Binding-site contacts:
Ligand atom O5 contacts residue ASN282 of chain 1.A at 2.5 Å (h-bond).
Ligand atom O7 contacts residue ASN282 of chain 1.A at 3.4 Å (h-bond).
Ligand atom C7 contacts residue GLU281 of chain 1.A at 4.4 Å.
Ligand atom C4 contacts residue ASN282 of chain 1.A at 4.4 Å.
Ligand atom C5 contacts residue ASN282 of chain 1.A at 3.8 Å.
Ligand atom O7 contacts residue ASN280 of chain 1.A at 3.8 Å.
Ligand atom C8 contacts residue ASN280 of chain 1.A at 3.4 Å.
Ligand atom C8 contacts residue ASN282 of chain 1.A at 4.5 Å.
Ligand atom C7 contacts residue ASN282 of chain 1.A at 3.4 Å.
Ligand atom C1 contacts residue ASN282 of chain 1.A at 1.5 Å.
Ligand atom C8 contacts residue GLU281 of chain 1.A at 3.5 Å.
Ligand atom C3 contacts residue ASN282 of chain 1.A at 3.9 Å.
Ligand atom C7 contacts residue ASN280 of chain 1.A at 4.0 Å.
Ligand atom C2 contacts residue ASN282 of chain 1.A at 2.5 Å.
Ligand atom N2 contacts residue ASN282 of chain 1.A at 3.0 Å (h-bond).

Sequence of chain 1.A:
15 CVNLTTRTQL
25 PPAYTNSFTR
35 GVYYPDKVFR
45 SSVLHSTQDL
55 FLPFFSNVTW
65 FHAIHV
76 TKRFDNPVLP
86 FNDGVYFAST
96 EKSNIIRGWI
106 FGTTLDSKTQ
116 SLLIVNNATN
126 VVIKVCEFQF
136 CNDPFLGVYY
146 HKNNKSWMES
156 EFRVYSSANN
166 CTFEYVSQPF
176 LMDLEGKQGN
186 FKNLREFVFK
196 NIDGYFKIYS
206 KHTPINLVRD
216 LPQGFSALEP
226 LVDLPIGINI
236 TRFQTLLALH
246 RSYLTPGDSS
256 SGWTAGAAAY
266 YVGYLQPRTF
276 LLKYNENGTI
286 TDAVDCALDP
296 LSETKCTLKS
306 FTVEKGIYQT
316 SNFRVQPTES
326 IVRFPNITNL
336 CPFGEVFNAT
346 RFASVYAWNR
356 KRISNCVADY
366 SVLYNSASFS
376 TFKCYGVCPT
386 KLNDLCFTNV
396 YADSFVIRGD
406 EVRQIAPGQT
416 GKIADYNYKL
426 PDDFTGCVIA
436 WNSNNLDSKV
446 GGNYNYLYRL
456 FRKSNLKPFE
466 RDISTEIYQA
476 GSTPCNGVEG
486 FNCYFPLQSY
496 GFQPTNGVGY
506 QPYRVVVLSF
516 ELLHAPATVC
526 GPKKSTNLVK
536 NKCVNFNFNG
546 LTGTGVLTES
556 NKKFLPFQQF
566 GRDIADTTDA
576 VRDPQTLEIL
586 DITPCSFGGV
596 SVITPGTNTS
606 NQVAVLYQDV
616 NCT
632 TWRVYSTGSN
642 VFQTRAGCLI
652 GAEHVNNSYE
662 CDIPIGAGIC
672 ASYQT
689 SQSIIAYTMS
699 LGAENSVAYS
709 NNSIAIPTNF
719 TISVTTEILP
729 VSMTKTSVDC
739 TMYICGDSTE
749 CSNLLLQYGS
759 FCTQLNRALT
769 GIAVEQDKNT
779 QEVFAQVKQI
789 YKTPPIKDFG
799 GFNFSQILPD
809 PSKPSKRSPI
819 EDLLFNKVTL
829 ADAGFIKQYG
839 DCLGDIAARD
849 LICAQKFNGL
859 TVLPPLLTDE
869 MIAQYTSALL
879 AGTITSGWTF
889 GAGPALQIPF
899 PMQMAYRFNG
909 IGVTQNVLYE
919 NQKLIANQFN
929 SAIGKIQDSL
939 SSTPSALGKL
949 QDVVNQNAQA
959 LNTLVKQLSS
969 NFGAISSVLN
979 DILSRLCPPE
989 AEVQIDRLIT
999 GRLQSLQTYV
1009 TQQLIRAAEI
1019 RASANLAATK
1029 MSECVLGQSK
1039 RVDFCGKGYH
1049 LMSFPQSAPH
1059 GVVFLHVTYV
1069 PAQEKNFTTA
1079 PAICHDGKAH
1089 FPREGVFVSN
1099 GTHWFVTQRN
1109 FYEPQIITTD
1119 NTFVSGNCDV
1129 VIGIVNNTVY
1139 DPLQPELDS

The small molecule below binds the protein below.
Small molecule (SMILES): CC(=O)N[C@@H]1[C@@H](O)[C@H](O)[C@@H](CO)O[C@H]1O